The small molecule below binds the protein below.
Small molecule (SMILES): CC(=O)N[C@H]1[C@H](O[C@H]2[C@H](O)[C@@H](NC(C)=O)CO[C@@H]2CO)O[C@H](CO)[C@@H](O)[C@@H]1O

Binding-site contacts:
Ligand atom C4 contacts residue ASN265 of chain 1.F at 4.2 Å.
Ligand atom C1 contacts residue ASN265 of chain 1.F at 1.4 Å.
Ligand atom C2 contacts residue ASN265 of chain 1.F at 2.5 Å.
Ligand atom C4 contacts residue GLN263 of chain 1.F at 4.4 Å.
Ligand atom C6 contacts residue GLN263 of chain 1.F at 4.5 Å.
Ligand atom O6 contacts residue VAL414 of chain 1.F at 3.6 Å.
Ligand atom C5 contacts residue ASN265 of chain 1.F at 3.6 Å.
Ligand atom O7 contacts residue SER381 of chain 1.F at 4.1 Å.
Ligand atom C8 contacts residue GLN263 of chain 1.F at 3.7 Å.
Ligand atom C1 contacts residue GLN263 of chain 1.F at 4.0 Å.
Ligand atom O5 contacts residue ASN265 of chain 1.F at 2.3 Å (h-bond).
Ligand atom O5 contacts residue VAL414 of chain 1.F at 3.4 Å.
Ligand atom C8 contacts residue ASN265 of chain 1.F at 3.6 Å.
Ligand atom O5 contacts residue GLN263 of chain 1.F at 4.1 Å.
Ligand atom C3 contacts residue GLN263 of chain 1.F at 4.4 Å.
Ligand atom C6 contacts residue VAL414 of chain 1.F at 3.9 Å (hydrophobic).
Ligand atom O7 contacts residue ASN265 of chain 1.F at 4.4 Å.
Ligand atom C7 contacts residue ASN265 of chain 1.F at 3.5 Å.
Ligand atom C1 contacts residue VAL414 of chain 1.F at 4.2 Å (hydrophobic).
Ligand atom N2 contacts residue ASN265 of chain 1.F at 2.9 Å (h-bond).
Ligand atom C5 contacts residue GLN263 of chain 1.F at 3.6 Å.
Ligand atom O7 contacts residue SER303 of chain 1.F at 4.0 Å.
Ligand atom O6 contacts residue ARG412 of chain 1.F at 4.3 Å.
Ligand atom C3 contacts residue ASN265 of chain 1.F at 3.8 Å.
Ligand atom C5 contacts residue VAL414 of chain 1.F at 4.1 Å (hydrophobic).

Sequence of chain 1.F:
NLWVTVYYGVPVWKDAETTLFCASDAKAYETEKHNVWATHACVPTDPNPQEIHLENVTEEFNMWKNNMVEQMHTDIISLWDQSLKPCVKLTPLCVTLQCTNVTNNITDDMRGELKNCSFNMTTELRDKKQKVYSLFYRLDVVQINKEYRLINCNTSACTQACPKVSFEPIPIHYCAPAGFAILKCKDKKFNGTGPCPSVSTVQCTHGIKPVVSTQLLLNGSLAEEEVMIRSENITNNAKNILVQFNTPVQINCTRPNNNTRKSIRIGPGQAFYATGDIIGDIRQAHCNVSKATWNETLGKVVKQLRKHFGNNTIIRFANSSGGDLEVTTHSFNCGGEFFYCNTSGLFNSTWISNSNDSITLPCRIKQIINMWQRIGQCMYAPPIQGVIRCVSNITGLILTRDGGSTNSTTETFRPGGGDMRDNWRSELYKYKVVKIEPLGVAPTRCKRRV